Sequence of chain 1.A:
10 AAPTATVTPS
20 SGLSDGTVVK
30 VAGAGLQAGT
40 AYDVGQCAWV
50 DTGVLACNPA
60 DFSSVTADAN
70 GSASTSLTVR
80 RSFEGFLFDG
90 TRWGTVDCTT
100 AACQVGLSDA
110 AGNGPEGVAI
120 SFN

A small-molecule ligand and the protein it binds are described below.
Small molecule (SMILES): COc1cc(C)c2ccc(O)c(C(=O)OC3[C@H](O)C=C[C@@H]3O)c2c1

Binding-site contacts:
Ligand atom O3 contacts residue CYS56 of chain 1.A at 3.4 Å (h-bond).
Ligand atom C8 contacts residue CYS46 of chain 1.A at 3.9 Å (hydrophobic).
Ligand atom C18 contacts residue GLU115 of chain 1.A at 3.6 Å.
Ligand atom C10 contacts residue CYS46 of chain 1.A at 2.9 Å (hydrophobic).
Ligand atom C8 contacts residue ASP60 of chain 1.A at 2.8 Å.
Ligand atom C15 contacts residue GLY111 of chain 1.A at 3.4 Å.
Ligand atom C18 contacts residue LEU106 of chain 1.A at 3.6 Å (hydrophobic).
Ligand atom C6 contacts residue CYS56 of chain 1.A at 3.8 Å (hydrophobic).
Ligand atom O2 contacts residue CYS56 of chain 1.A at 2.9 Å (h-bond).
Ligand atom C3 contacts residue GLU115 of chain 1.A at 3.5 Å.
Ligand atom C17 contacts residue LEU54 of chain 1.A at 3.3 Å (hydrophobic).
Ligand atom C1 contacts residue CYS46 of chain 1.A at 3.1 Å (hydrophobic).
Ligand atom C9 contacts residue CYS56 of chain 1.A at 2.9 Å (hydrophobic).
Ligand atom C9 contacts residue CYS46 of chain 1.A at 3.6 Å (hydrophobic).
Ligand atom C18 contacts residue GLY105 of chain 1.A at 2.9 Å.
Ligand atom C7 contacts residue CYS46 of chain 1.A at 3.5 Å (hydrophobic).
Ligand atom C15 contacts residue ASN112 of chain 1.A at 3.2 Å.
Ligand atom O1 contacts residue GLN103 of chain 1.A at 3.6 Å.
Ligand atom C14 contacts residue ASN112 of chain 1.A at 3.2 Å.
Ligand atom C1 contacts residue LEU54 of chain 1.A at 3.9 Å (hydrophobic).
Ligand atom C9 contacts residue SER107 of chain 1.A at 3.8 Å.
Ligand atom C8 contacts residue SER107 of chain 1.A at 3.4 Å.
Ligand atom C2 contacts residue CYS46 of chain 1.A at 3.5 Å (hydrophobic).
Ligand atom C11 contacts residue CYS56 of chain 1.A at 3.5 Å (hydrophobic).
Ligand atom C7 contacts residue ASP60 of chain 1.A at 3.0 Å.
Ligand atom C7 contacts residue SER107 of chain 1.A at 3.7 Å.
Ligand atom C11 contacts residue LEU54 of chain 1.A at 3.8 Å (hydrophobic).
Ligand atom O4 contacts residue LEU54 of chain 1.A at 3.0 Å.
Ligand atom C8 contacts residue CYS56 of chain 1.A at 3.7 Å (hydrophobic).
Ligand atom C11 contacts residue CYS46 of chain 1.A at 3.5 Å (hydrophobic).
Ligand atom C14 contacts residue GLY113 of chain 1.A at 3.4 Å.
Ligand atom C18 contacts residue GLY44 of chain 1.A at 3.2 Å.
Ligand atom C10 contacts residue CYS56 of chain 1.A at 3.0 Å (hydrophobic).
Ligand atom C14 contacts residue GLY111 of chain 1.A at 3.6 Å.
Ligand atom C6 contacts residue CYS46 of chain 1.A at 2.8 Å (hydrophobic).
Ligand atom C5 contacts residue CYS46 of chain 1.A at 2.8 Å (hydrophobic).
Ligand atom C13 contacts residue LEU54 of chain 1.A at 3.7 Å (hydrophobic).
Ligand atom C3 contacts residue CYS46 of chain 1.A at 3.5 Å (hydrophobic).
Ligand atom C12 contacts residue LEU54 of chain 1.A at 3.4 Å (hydrophobic).
Ligand atom C4 contacts residue CYS46 of chain 1.A at 3.2 Å (hydrophobic).